The protein below binds the small molecule below.
Small molecule (SMILES): Cc1cccc(Nc2ccccc2C(=O)O)c1C

Binding-site contacts:
Ligand atom C3 contacts residue ASN167 of chain 1.A at 4.0 Å.
Ligand atom C12 contacts residue TYR24 of chain 1.A at 3.9 Å (hydrophobic).
Ligand atom C13 contacts residue NAP1 of chain 1.B at 3.9 Å.
Ligand atom C5 contacts residue TRP86 of chain 1.A at 3.7 Å (hydrophobic).
Ligand atom C3 contacts residue PHE311 of chain 1.A at 3.7 Å (hydrophobic).
Ligand atom C3 contacts residue MET120 of chain 1.A at 3.6 Å (hydrophobic).
Ligand atom C6 contacts residue NAP1 of chain 1.B at 3.1 Å.
Ligand atom C10 contacts residue EDO1 of chain 1.E at 3.9 Å.
Ligand atom C2 contacts residue PHE311 of chain 1.A at 3.9 Å (hydrophobic).
Ligand atom O15 contacts residue NAP1 of chain 1.B at 3.1 Å.
Ligand atom C10 contacts residue TRP227 of chain 1.A at 3.5 Å (hydrophobic).
Ligand atom C5 contacts residue HIS117 of chain 1.A at 3.8 Å.
Ligand atom C4 contacts residue TRP86 of chain 1.A at 3.8 Å (hydrophobic).
Ligand atom C14 contacts residue TYR55 of chain 1.A at 3.1 Å (hydrophobic).
Ligand atom N7 contacts residue NAP1 of chain 1.B at 2.9 Å (h-bond).
Ligand atom C14 contacts residue NAP1 of chain 1.B at 3.1 Å.
Ligand atom C1 contacts residue NAP1 of chain 1.B at 3.4 Å.
Ligand atom O15 contacts residue TYR55 of chain 1.A at 3.0 Å (h-bond).
Ligand atom O16 contacts residue NAP1 of chain 1.B at 3.0 Å.
Ligand atom C8 contacts residue LEU54 of chain 1.A at 3.7 Å (hydrophobic).
Ligand atom C9 contacts residue EDO1 of chain 1.E at 3.9 Å.
Ligand atom C5 contacts residue NAP1 of chain 1.B at 3.8 Å.
Ligand atom O16 contacts residue HIS117 of chain 1.A at 2.8 Å (h-bond).
Ligand atom O16 contacts residue TYR55 of chain 1.A at 2.5 Å (h-bond).
Ligand atom C4 contacts residue SER118 of chain 1.A at 3.6 Å.
Ligand atom C9 contacts residue LEU54 of chain 1.A at 4.0 Å (hydrophobic).
Ligand atom C2 contacts residue ASN167 of chain 1.A at 3.8 Å.
Ligand atom C3 contacts residue SER118 of chain 1.A at 3.9 Å.
Ligand atom C10 contacts residue PHE306 of chain 1.A at 3.9 Å (hydrophobic).
Ligand atom C17 contacts residue NAP1 of chain 1.B at 3.7 Å.
Ligand atom C17 contacts residue TYR216 of chain 1.A at 3.4 Å (hydrophobic).
Ligand atom C1 contacts residue ASN167 of chain 1.A at 3.9 Å.
Ligand atom C14 contacts residue HIS117 of chain 1.A at 4.0 Å.
Ligand atom N7 contacts residue HIS117 of chain 1.A at 3.6 Å.
Ligand atom C17 contacts residue PHE306 of chain 1.A at 3.5 Å (hydrophobic).
Ligand atom O15 contacts residue TYR24 of chain 1.A at 3.8 Å.
Ligand atom C13 contacts residue LEU54 of chain 1.A at 3.9 Å (hydrophobic).
Ligand atom C11 contacts residue TYR24 of chain 1.A at 3.9 Å (hydrophobic).
Ligand atom C11 contacts residue TRP227 of chain 1.A at 3.6 Å (hydrophobic).
Ligand atom C9 contacts residue PHE306 of chain 1.A at 3.9 Å (hydrophobic).

Sequence of chain 1.A:
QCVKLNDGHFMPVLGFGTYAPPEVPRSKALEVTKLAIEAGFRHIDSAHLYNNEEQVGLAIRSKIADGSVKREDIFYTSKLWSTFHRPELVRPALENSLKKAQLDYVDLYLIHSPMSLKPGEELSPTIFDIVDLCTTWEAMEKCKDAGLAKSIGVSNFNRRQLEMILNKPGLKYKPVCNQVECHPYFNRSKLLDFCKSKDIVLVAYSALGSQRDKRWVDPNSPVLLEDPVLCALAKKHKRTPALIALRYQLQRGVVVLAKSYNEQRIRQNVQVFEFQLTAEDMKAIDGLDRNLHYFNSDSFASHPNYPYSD